Sequence of chain 1.H:
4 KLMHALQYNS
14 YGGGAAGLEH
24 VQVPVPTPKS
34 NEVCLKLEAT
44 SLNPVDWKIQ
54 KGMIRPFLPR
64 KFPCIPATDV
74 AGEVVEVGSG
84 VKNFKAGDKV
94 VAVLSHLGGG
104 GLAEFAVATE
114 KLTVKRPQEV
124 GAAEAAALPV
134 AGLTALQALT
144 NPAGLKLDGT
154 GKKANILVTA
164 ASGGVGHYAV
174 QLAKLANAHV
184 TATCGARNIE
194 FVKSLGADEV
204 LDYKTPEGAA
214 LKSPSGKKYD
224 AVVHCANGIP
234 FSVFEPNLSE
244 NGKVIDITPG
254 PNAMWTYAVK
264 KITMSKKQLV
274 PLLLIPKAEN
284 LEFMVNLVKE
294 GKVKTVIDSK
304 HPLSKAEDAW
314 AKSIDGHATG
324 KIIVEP

Binding-site contacts:
Ligand atom C1 contacts residue TYR14 of chain 1.H at 4.2 Å (hydrophobic).
Ligand atom O1 contacts residue PRO59 of chain 1.H at 3.3 Å.
Ligand atom C3 contacts residue PRO59 of chain 1.H at 3.7 Å (hydrophobic).
Ligand atom C1 contacts residue ARG58 of chain 1.H at 4.0 Å.
Ligand atom C2 contacts residue PRO59 of chain 1.H at 4.3 Å (hydrophobic).
Ligand atom O2 contacts residue ARG58 of chain 1.H at 2.9 Å (salt-bridge).
Ligand atom O1 contacts residue ARG58 of chain 1.H at 3.6 Å.
Ligand atom C1 contacts residue PRO59 of chain 1.H at 4.2 Å (hydrophobic).
Ligand atom O1 contacts residue TYR14 of chain 1.H at 3.8 Å.
Ligand atom O2 contacts residue TYR14 of chain 1.H at 4.1 Å.

A protein and the small-molecule ligand that binds it are described below.
Small molecule (SMILES): CCC=CCC(=O)C=CC=CCCCCCCCC(=O)O